This small molecule binds to this protein.
Small molecule (SMILES): O=[N+]([O-])c1cc([N+](=O)[O-])c(O)c([N+](=O)[O-])c1

Binding-site contacts:
Ligand atom O1 contacts residue HIS181 of chain 1.A at 3.1 Å (h-bond).
Ligand atom O42 contacts residue ARG142 of chain 1.A at 3.7 Å.
Ligand atom C3 contacts residue THR26 of chain 1.A at 3.4 Å.
Ligand atom C2 contacts residue TYR186 of chain 1.A at 2.8 Å (hydrophobic).
Ligand atom O41 contacts residue TYR351 of chain 1.A at 3.5 Å.
Ligand atom N6 contacts residue FMN1 of chain 1.B at 3.7 Å.
Ligand atom O21 contacts residue TYR102 of chain 1.A at 3.1 Å.
Ligand atom N6 contacts residue HIS184 of chain 1.A at 3.6 Å (h-bond).
Ligand atom O1 contacts residue TYR186 of chain 1.A at 3.3 Å.
Ligand atom N6 contacts residue GLN241 of chain 1.A at 3.7 Å.
Ligand atom O21 contacts residue TYR186 of chain 1.A at 3.2 Å (h-bond).
Ligand atom O21 contacts residue ALA58 of chain 1.A at 3.5 Å.
Ligand atom O41 contacts residue TYR68 of chain 1.A at 3.4 Å.
Ligand atom N2 contacts residue TYR186 of chain 1.A at 3.1 Å (h-bond).
Ligand atom O22 contacts residue ALA58 of chain 1.A at 3.2 Å.
Ligand atom O61 contacts residue GLN241 of chain 1.A at 3.2 Å.
Ligand atom C1 contacts residue TYR186 of chain 1.A at 3.1 Å (hydrophobic).
Ligand atom O22 contacts residue HIS181 of chain 1.A at 3.0 Å (h-bond).
Ligand atom O1 contacts residue HIS184 of chain 1.A at 2.9 Å (h-bond).
Ligand atom C6 contacts residue FMN1 of chain 1.B at 3.6 Å.
Ligand atom O22 contacts residue TYR186 of chain 1.A at 3.4 Å.
Ligand atom C1 contacts residue FMN1 of chain 1.B at 3.4 Å.
Ligand atom O21 contacts residue THR26 of chain 1.A at 3.4 Å (h-bond).
Ligand atom N2 contacts residue ALA58 of chain 1.A at 3.7 Å.
Ligand atom O42 contacts residue TYR351 of chain 1.A at 3.1 Å (h-bond).
Ligand atom O62 contacts residue FMN1 of chain 1.B at 3.0 Å (h-bond).
Ligand atom C3 contacts residue TYR186 of chain 1.A at 3.1 Å (hydrophobic).
Ligand atom C2 contacts residue THR26 of chain 1.A at 3.6 Å.
Ligand atom O1 contacts residue FMN1 of chain 1.B at 3.1 Å.
Ligand atom C2 contacts residue FMN1 of chain 1.B at 3.4 Å.
Ligand atom C4 contacts residue TYR186 of chain 1.A at 3.7 Å (hydrophobic).
Ligand atom N2 contacts residue FMN1 of chain 1.B at 3.4 Å.
Ligand atom C6 contacts residue TYR186 of chain 1.A at 3.7 Å (hydrophobic).
Ligand atom O41 contacts residue THR26 of chain 1.A at 3.4 Å.
Ligand atom C5 contacts residue GLN241 of chain 1.A at 3.5 Å.
Ligand atom N2 contacts residue THR26 of chain 1.A at 3.4 Å (h-bond).
Ligand atom O21 contacts residue TYR68 of chain 1.A at 3.7 Å.
Ligand atom C6 contacts residue GLN241 of chain 1.A at 3.7 Å.
Ligand atom O61 contacts residue HIS184 of chain 1.A at 3.1 Å.
Ligand atom O22 contacts residue FMN1 of chain 1.B at 3.0 Å (h-bond).

Sequence of chain 1.A:
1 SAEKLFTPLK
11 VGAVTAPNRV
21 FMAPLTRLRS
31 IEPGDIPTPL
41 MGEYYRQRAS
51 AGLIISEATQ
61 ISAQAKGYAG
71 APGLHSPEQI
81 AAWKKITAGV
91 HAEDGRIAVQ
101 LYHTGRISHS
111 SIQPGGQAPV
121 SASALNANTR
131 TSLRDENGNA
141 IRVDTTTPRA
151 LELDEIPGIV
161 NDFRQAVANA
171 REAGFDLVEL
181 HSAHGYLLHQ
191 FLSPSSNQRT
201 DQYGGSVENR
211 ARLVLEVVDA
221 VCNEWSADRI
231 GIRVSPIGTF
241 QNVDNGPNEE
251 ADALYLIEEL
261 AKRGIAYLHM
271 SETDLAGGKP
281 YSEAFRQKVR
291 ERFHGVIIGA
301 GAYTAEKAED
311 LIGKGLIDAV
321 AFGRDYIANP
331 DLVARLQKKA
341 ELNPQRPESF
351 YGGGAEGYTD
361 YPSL